This small molecule binds to this protein.
Small molecule (SMILES): CSCC[C@H](NC(=O)[C@@H]1CCCN1C(=O)[C@H](CC(C)C)NC(=O)[C@H](CC(C)C)NC(=O)[C@H](CCCCN)NC(=O)[C@H](C)NC(=O)[C@H](CCCCN)NC(=O)[C@@H](N)CCCN=C(N)N)C(=O)N[C@@H](CCC(=O)O)C(=O)N[C@@H](CCC(=O)O)C(=O)N[C@@H](C)C(=O)N[C@@H](CC(C)C)C(=O)N[C@@H](CC(C)C)C(=O)N1CCC[C@H]1C=O

Binding-site contacts:
Ligand atom N contacts residue ASN1074 of chain 6.B at 1.0 Å.
Ligand atom O contacts residue ASN1074 of chain 6.B at 1.6 Å (h-bond).
Ligand atom CB contacts residue ASN1074 of chain 6.B at 1.7 Å.
Ligand atom CD contacts residue CYS1079 of chain 6.B at 2.6 Å (hydrophobic).
Ligand atom O contacts residue ASN1074 of chain 6.B at 2.1 Å (h-bond).
Ligand atom NH2 contacts residue CYS1079 of chain 6.B at 2.0 Å.
Ligand atom CA contacts residue ASN1074 of chain 6.B at 0.2 Å.
Ligand atom OE1 contacts residue ARG165 of chain 6.E at 2.9 Å (salt-bridge).
Ligand atom CB contacts residue ASN1074 of chain 6.B at 1.8 Å.
Ligand atom CB contacts residue TYR1076 of chain 6.B at 2.9 Å (hydrophobic).
Ligand atom CG contacts residue TYR1076 of chain 6.B at 2.4 Å (hydrophobic).
Ligand atom O contacts residue VAL127 of chain 6.E at 2.5 Å (h-bond).
Ligand atom CA contacts residue TYR1075 of chain 6.B at 2.5 Å (hydrophobic).
Ligand atom C contacts residue ASN1074 of chain 6.B at 0.8 Å.
Ligand atom CZ contacts residue TYR1076 of chain 6.B at 2.8 Å (hydrophobic).
Ligand atom C contacts residue ALA1073 of chain 6.B at 2.9 Å (hydrophobic).
Ligand atom NH1 contacts residue THR1097 of chain 6.B at 2.8 Å.
Ligand atom NE contacts residue TYR1076 of chain 6.B at 2.0 Å.
Ligand atom CA contacts residue ALA1073 of chain 6.B at 3.0 Å (hydrophobic).
Ligand atom O contacts residue TYR1076 of chain 6.B at 2.3 Å (h-bond).
Ligand atom N contacts residue TYR1075 of chain 6.B at 1.5 Å (h-bond).
Ligand atom O contacts residue ALA1073 of chain 6.B at 2.7 Å.
Ligand atom NE contacts residue CYS1079 of chain 6.B at 2.3 Å (h-bond).
Ligand atom CG contacts residue ASN1074 of chain 6.B at 2.7 Å.
Ligand atom CZ contacts residue THR1097 of chain 6.B at 2.9 Å.
Ligand atom CD contacts residue TYR1076 of chain 6.B at 2.3 Å (hydrophobic).
Ligand atom CZ contacts residue CYS1079 of chain 6.B at 1.6 Å (hydrophobic).
Ligand atom CA contacts residue ASN1074 of chain 6.B at 0.6 Å.
Ligand atom CB contacts residue TYR1075 of chain 6.B at 2.8 Å (hydrophobic).
Ligand atom N contacts residue ASN1074 of chain 6.B at 0.9 Å.
Ligand atom NH1 contacts residue CYS1079 of chain 6.B at 1.7 Å.
Ligand atom NH1 contacts residue LEU1080 of chain 6.B at 2.6 Å (h-bond).
Ligand atom N contacts residue GLY105 of chain 6.E at 2.8 Å (h-bond).
Ligand atom NH1 contacts residue TYR1076 of chain 6.B at 1.9 Å (h-bond).
Ligand atom N contacts residue ALA1073 of chain 6.B at 2.0 Å.
Ligand atom CG contacts residue ASN1074 of chain 6.B at 2.5 Å.
Ligand atom N contacts residue ASN1074 of chain 6.B at 2.3 Å (h-bond).
Ligand atom C contacts residue ASN1074 of chain 6.B at 1.5 Å.
Ligand atom O contacts residue ASP1071 of chain 6.B at 2.9 Å (salt-bridge).
Ligand atom CG contacts residue TYR1075 of chain 6.B at 2.6 Å (hydrophobic).

Sequence of chain 6.E:
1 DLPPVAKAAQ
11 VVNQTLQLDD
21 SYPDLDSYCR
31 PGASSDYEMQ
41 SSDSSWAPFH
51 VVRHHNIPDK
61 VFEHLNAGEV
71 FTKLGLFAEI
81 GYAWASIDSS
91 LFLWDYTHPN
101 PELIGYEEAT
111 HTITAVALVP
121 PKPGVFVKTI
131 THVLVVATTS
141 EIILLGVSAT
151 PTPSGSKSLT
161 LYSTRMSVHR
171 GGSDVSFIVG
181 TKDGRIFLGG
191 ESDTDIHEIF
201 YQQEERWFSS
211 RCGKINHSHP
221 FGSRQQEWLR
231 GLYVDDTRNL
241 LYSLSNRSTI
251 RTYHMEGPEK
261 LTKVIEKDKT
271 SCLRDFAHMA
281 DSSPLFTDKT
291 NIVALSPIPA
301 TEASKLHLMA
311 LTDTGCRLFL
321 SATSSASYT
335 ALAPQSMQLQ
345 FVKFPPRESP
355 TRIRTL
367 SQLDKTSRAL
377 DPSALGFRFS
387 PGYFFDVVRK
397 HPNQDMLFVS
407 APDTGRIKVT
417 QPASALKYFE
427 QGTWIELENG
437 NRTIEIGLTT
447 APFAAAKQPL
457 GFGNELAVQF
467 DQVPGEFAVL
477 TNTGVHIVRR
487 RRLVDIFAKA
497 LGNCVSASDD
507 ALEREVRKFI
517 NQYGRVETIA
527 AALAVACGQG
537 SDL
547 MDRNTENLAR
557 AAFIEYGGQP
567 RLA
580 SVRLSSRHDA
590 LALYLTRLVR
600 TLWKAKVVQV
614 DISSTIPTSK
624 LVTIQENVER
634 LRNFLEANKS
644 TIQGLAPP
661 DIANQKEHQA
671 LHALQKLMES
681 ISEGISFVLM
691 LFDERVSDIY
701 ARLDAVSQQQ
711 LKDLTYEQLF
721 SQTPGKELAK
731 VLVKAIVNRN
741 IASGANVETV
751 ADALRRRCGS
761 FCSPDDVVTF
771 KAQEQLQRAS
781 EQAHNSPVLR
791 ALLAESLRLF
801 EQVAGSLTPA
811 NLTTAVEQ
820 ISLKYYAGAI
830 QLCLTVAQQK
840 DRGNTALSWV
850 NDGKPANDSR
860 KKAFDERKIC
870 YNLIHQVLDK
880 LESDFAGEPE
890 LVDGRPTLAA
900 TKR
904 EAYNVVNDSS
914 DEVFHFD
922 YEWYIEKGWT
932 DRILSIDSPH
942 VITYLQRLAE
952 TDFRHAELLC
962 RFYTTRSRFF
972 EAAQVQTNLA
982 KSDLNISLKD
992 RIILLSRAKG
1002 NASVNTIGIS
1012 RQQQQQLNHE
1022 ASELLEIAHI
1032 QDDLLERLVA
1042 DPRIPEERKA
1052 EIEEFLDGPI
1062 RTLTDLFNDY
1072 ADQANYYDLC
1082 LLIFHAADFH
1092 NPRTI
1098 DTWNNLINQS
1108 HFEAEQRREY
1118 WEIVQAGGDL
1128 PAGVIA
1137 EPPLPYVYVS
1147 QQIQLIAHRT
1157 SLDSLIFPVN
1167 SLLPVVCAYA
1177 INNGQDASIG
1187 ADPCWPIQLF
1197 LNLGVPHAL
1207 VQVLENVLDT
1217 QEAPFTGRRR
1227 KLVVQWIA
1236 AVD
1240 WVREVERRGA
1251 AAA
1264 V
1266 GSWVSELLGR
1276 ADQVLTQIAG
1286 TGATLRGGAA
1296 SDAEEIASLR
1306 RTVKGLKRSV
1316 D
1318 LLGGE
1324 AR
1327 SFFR

Sequence of chain 6.B:
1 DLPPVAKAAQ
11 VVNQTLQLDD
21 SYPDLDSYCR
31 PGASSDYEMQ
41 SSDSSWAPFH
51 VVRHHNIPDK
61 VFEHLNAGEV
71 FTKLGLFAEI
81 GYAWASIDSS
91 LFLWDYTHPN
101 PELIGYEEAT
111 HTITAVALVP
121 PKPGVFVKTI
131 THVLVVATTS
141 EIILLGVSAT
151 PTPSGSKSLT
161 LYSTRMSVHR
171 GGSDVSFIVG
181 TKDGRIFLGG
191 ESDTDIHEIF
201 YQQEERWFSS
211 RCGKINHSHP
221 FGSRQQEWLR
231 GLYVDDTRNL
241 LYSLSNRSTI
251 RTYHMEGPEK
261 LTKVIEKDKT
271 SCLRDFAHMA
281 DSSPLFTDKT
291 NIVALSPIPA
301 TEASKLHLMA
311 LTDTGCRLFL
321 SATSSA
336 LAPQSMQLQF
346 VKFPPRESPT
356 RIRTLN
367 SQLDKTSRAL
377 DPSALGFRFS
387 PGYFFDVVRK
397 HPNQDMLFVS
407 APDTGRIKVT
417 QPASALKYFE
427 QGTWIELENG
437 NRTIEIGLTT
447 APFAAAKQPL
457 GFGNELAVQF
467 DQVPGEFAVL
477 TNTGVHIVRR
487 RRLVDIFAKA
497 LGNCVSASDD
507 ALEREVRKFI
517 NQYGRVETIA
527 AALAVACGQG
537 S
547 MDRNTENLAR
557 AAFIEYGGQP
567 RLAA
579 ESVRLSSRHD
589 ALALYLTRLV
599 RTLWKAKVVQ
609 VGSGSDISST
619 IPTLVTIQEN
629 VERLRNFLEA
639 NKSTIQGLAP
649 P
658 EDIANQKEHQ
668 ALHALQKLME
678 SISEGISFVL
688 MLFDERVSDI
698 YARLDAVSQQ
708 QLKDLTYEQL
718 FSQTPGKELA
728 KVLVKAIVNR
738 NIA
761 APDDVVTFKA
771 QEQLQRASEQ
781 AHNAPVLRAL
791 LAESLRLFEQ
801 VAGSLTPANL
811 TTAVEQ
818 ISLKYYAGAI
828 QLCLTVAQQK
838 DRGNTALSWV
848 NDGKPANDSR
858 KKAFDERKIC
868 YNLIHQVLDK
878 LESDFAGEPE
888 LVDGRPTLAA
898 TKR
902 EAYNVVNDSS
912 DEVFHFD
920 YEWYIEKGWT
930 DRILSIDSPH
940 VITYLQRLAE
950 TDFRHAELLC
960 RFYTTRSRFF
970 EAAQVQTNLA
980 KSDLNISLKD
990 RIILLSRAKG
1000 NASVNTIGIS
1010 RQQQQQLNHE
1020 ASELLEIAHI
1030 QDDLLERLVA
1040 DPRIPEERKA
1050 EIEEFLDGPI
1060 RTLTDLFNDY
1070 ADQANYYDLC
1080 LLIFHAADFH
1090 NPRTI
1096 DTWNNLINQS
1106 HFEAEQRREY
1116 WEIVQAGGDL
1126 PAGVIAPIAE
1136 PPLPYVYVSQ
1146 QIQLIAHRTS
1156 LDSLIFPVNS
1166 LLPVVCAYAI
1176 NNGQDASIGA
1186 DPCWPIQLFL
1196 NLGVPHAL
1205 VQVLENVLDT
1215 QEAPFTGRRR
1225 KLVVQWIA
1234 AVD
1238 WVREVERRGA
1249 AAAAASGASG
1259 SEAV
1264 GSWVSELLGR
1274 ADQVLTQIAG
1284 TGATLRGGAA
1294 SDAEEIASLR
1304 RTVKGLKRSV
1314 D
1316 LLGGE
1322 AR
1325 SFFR